Sequence of chain 2.A:
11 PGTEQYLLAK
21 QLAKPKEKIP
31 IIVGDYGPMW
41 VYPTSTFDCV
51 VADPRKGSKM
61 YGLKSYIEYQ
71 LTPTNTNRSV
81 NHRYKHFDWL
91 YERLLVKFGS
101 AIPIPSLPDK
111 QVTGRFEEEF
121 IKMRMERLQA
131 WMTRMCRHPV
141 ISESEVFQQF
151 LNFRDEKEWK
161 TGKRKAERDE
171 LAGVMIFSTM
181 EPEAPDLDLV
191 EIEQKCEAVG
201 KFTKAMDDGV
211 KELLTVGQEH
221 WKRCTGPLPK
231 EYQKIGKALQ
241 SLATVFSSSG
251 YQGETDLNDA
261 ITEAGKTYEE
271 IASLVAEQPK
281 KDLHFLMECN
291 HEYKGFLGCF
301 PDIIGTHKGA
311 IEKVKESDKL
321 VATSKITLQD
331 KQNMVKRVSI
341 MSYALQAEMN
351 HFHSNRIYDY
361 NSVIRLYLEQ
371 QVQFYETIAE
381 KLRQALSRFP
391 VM

Binding-site contacts:
Ligand atom O3 contacts residue TYR84 of chain 2.A at 3.5 Å.
Ligand atom O32 contacts residue TYR66 of chain 2.A at 4.2 Å.
Ligand atom O31 contacts residue LYS85 of chain 2.A at 3.1 Å (salt-bridge).
Ligand atom O33 contacts residue TYR66 of chain 2.A at 4.4 Å.
Ligand atom C1 contacts residue LYS110 of chain 2.A at 4.3 Å.
Ligand atom O4 contacts residue ARG124 of chain 2.A at 3.3 Å (salt-bridge).
Ligand atom O2 contacts residue TYR84 of chain 2.A at 3.0 Å.
Ligand atom O13 contacts residue LYS110 of chain 2.A at 3.7 Å.
Ligand atom C6 contacts residue LYS110 of chain 2.A at 3.8 Å.
Ligand atom O4 contacts residue TYR84 of chain 2.A at 4.5 Å.
Ligand atom O33 contacts residue ARG83 of chain 2.A at 3.2 Å (salt-bridge).
Ligand atom C2 contacts residue TYR84 of chain 2.A at 4.1 Å (hydrophobic).
Ligand atom O2 contacts residue ASP88 of chain 2.A at 4.5 Å.
Ligand atom O31 contacts residue TYR66 of chain 2.A at 4.2 Å.
Ligand atom O31 contacts residue ILE67 of chain 2.A at 4.2 Å.
Ligand atom O5 contacts residue ARG124 of chain 2.A at 3.6 Å.
Ligand atom P3 contacts residue TYR84 of chain 2.A at 4.1 Å.
Ligand atom O2 contacts residue LYS85 of chain 2.A at 4.2 Å.
Ligand atom O31 contacts residue TYR84 of chain 2.A at 3.2 Å (h-bond).
Ligand atom O6 contacts residue LYS110 of chain 2.A at 3.1 Å.
Ligand atom C4 contacts residue TYR84 of chain 2.A at 4.1 Å (hydrophobic).
Ligand atom P3 contacts residue LYS85 of chain 2.A at 3.9 Å.
Ligand atom O31 contacts residue ARG83 of chain 2.A at 3.4 Å (salt-bridge).
Ligand atom P1 contacts residue LYS110 of chain 2.A at 4.3 Å.
Ligand atom O3 contacts residue LYS85 of chain 2.A at 3.3 Å (salt-bridge).
Ligand atom C3 contacts residue TYR84 of chain 2.A at 4.2 Å (hydrophobic).
Ligand atom P3 contacts residue ARG83 of chain 2.A at 4.3 Å.
Ligand atom O33 contacts residue LYS85 of chain 2.A at 3.5 Å.
Ligand atom C4 contacts residue ARG124 of chain 2.A at 3.7 Å.
Ligand atom O1 contacts residue LYS110 of chain 2.A at 3.5 Å.
Ligand atom O5 contacts residue LYS110 of chain 2.A at 4.2 Å.
Ligand atom O2 contacts residue LYS110 of chain 2.A at 4.4 Å.

The small molecule below binds the protein below.
Small molecule (SMILES): CCCC(=O)OC[C@@H](CO[P](=O)(O)O[C@@H]1[C@H](O)[C@H](OP(=O)(O)O)[C@@H](O)[C@H](O)[C@H]1O)OC(=O)CCC